This protein binds this small molecule.
Small molecule (SMILES): N[C@@H](Cc1c[nH]c2ccccc12)C(=O)O

Sequence of chain 1.A:
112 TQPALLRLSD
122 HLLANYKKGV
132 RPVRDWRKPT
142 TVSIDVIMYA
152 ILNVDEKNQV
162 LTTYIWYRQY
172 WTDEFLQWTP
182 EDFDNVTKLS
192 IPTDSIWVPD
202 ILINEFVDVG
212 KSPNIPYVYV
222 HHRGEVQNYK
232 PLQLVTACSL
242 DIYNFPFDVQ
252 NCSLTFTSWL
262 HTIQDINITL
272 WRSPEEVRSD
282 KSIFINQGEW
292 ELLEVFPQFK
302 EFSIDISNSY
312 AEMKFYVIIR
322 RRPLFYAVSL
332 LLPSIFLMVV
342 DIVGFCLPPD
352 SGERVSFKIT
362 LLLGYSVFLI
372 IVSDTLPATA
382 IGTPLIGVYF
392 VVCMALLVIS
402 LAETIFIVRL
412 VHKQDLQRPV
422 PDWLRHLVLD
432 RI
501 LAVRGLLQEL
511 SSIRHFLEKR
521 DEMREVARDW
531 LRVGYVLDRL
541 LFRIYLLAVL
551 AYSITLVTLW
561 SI

Binding-site contacts:
Ligand atom CB contacts residue TRP560 of chain 1.A at 4.0 Å (hydrophobic).
Ligand atom CE3 contacts residue PHE248 of chain 1.A at 3.6 Å (hydrophobic).
Ligand atom CZ3 contacts residue PHE248 of chain 1.A at 4.0 Å (hydrophobic).
Ligand atom CZ2 contacts residue ARG321 of chain 1.A at 4.3 Å.
Ligand atom CB contacts residue HIS1 of chain 1.Q at 2.9 Å.
Ligand atom C contacts residue ILE562 of chain 1.A at 3.8 Å (hydrophobic).
Ligand atom CZ2 contacts residue PHE248 of chain 1.A at 4.3 Å (hydrophobic).
Ligand atom NE1 contacts residue PHE248 of chain 1.A at 3.4 Å.
Ligand atom CD1 contacts residue PHE248 of chain 1.A at 3.5 Å (hydrophobic).
Ligand atom N contacts residue SER561 of chain 1.A at 4.2 Å.
Ligand atom CD2 contacts residue PHE248 of chain 1.A at 3.5 Å (hydrophobic).
Ligand atom N contacts residue ILE562 of chain 1.A at 3.1 Å.
Ligand atom CG contacts residue HIS1 of chain 1.Q at 3.4 Å.
Ligand atom C contacts residue TRP560 of chain 1.A at 3.9 Å (hydrophobic).
Ligand atom CE2 contacts residue PHE248 of chain 1.A at 3.7 Å (hydrophobic).
Ligand atom CZ3 contacts residue PRO324 of chain 1.A at 3.6 Å (hydrophobic).
Ligand atom N contacts residue TRP560 of chain 1.A at 3.1 Å (h-bond).
Ligand atom N contacts residue HIS1 of chain 1.Q at 3.0 Å (h-bond).
Ligand atom CH2 contacts residue PRO324 of chain 1.A at 3.7 Å (hydrophobic).
Ligand atom CG contacts residue PHE248 of chain 1.A at 3.8 Å (hydrophobic).
Ligand atom CH2 contacts residue PHE248 of chain 1.A at 4.4 Å (hydrophobic).
Ligand atom CE3 contacts residue PRO324 of chain 1.A at 4.3 Å (hydrophobic).
Ligand atom C contacts residue HIS1 of chain 1.Q at 1.3 Å.
Ligand atom CB contacts residue PHE248 of chain 1.A at 4.4 Å (hydrophobic).
Ligand atom O contacts residue ILE562 of chain 1.A at 3.6 Å (h-bond).
Ligand atom CA contacts residue TRP560 of chain 1.A at 3.8 Å (hydrophobic).
Ligand atom CZ3 contacts residue HIS1 of chain 1.Q at 4.1 Å.
Ligand atom CD2 contacts residue HIS1 of chain 1.Q at 3.5 Å.
Ligand atom CZ2 contacts residue PRO324 of chain 1.A at 4.5 Å (hydrophobic).
Ligand atom CE3 contacts residue HIS1 of chain 1.Q at 3.2 Å.
Ligand atom N contacts residue LEU559 of chain 1.A at 3.4 Å (h-bond).
Ligand atom CA contacts residue ILE562 of chain 1.A at 3.9 Å (hydrophobic).
Ligand atom O contacts residue HIS1 of chain 1.Q at 2.2 Å (h-bond).
Ligand atom CA contacts residue HIS1 of chain 1.Q at 2.4 Å.